Binding-site contacts:
Ligand atom C3 contacts residue PO41 of chain 1.B at 3.7 Å.
Ligand atom C1 contacts residue LEU136 of chain 1.A at 4.0 Å (hydrophobic).
Ligand atom C4 contacts residue SER674 of chain 1.A at 4.1 Å.
Ligand atom C4 contacts residue GLY675 of chain 1.A at 3.8 Å.
Ligand atom C4 contacts residue ASN484 of chain 1.A at 4.1 Å.
Ligand atom C5 contacts residue PO41 of chain 1.B at 3.6 Å.
Ligand atom O4 contacts residue SER674 of chain 1.A at 3.6 Å.
Ligand atom C3 contacts residue GLU672 of chain 1.A at 3.3 Å.
Ligand atom C3 contacts residue GLY675 of chain 1.A at 3.8 Å.
Ligand atom C1 contacts residue PO41 of chain 1.B at 3.3 Å.
Ligand atom O6 contacts residue LEU139 of chain 1.A at 3.8 Å.
Ligand atom O6 contacts residue HIS377 of chain 1.A at 2.8 Å (h-bond).
Ligand atom C6 contacts residue HIS377 of chain 1.A at 3.5 Å.
Ligand atom N contacts residue HIS377 of chain 1.A at 3.8 Å.
Ligand atom C6 contacts residue LEU136 of chain 1.A at 4.0 Å (hydrophobic).
Ligand atom O3 contacts residue ALA673 of chain 1.A at 3.3 Å (h-bond).
Ligand atom O4 contacts residue GLY675 of chain 1.A at 2.8 Å (h-bond).
Ligand atom C3 contacts residue SER674 of chain 1.A at 4.1 Å.
Ligand atom C5 contacts residue HIS377 of chain 1.A at 4.2 Å.
Ligand atom C6 contacts residue LEU139 of chain 1.A at 4.0 Å (hydrophobic).
Ligand atom O6 contacts residue ASN484 of chain 1.A at 2.9 Å (h-bond).
Ligand atom N contacts residue PO41 of chain 1.B at 2.6 Å (h-bond).
Ligand atom O6 contacts residue VAL455 of chain 1.A at 3.7 Å.
Ligand atom C5 contacts residue LEU136 of chain 1.A at 4.0 Å (hydrophobic).
Ligand atom C5 contacts residue ASN484 of chain 1.A at 4.4 Å.
Ligand atom C6 contacts residue ASN484 of chain 1.A at 3.5 Å.
Ligand atom C4 contacts residue PO41 of chain 1.B at 4.3 Å.
Ligand atom C2 contacts residue GLU672 of chain 1.A at 3.7 Å.
Ligand atom C5 contacts residue GLY135 of chain 1.A at 4.0 Å.
Ligand atom C6 contacts residue GLY135 of chain 1.A at 3.9 Å.
Ligand atom O4 contacts residue ASN484 of chain 1.A at 3.5 Å (h-bond).
Ligand atom O3 contacts residue GLY675 of chain 1.A at 3.0 Å (h-bond).
Ligand atom O4 contacts residue THR676 of chain 1.A at 4.0 Å.
Ligand atom C2 contacts residue HIS377 of chain 1.A at 3.5 Å.
Ligand atom C2 contacts residue TYR573 of chain 1.A at 4.2 Å (hydrophobic).
Ligand atom C2 contacts residue ALA673 of chain 1.A at 4.3 Å (hydrophobic).
Ligand atom C2 contacts residue PO41 of chain 1.B at 3.5 Å.
Ligand atom C1 contacts residue HIS377 of chain 1.A at 3.8 Å.
Ligand atom O3 contacts residue SER674 of chain 1.A at 2.9 Å (h-bond).
Ligand atom O3 contacts residue GLU672 of chain 1.A at 2.7 Å (salt-bridge).

A small-molecule ligand and the protein it binds are described below.
Small molecule (SMILES): OC[C@H]1CNC[C@@H](O)[C@@H]1O

Sequence of chain 1.A:
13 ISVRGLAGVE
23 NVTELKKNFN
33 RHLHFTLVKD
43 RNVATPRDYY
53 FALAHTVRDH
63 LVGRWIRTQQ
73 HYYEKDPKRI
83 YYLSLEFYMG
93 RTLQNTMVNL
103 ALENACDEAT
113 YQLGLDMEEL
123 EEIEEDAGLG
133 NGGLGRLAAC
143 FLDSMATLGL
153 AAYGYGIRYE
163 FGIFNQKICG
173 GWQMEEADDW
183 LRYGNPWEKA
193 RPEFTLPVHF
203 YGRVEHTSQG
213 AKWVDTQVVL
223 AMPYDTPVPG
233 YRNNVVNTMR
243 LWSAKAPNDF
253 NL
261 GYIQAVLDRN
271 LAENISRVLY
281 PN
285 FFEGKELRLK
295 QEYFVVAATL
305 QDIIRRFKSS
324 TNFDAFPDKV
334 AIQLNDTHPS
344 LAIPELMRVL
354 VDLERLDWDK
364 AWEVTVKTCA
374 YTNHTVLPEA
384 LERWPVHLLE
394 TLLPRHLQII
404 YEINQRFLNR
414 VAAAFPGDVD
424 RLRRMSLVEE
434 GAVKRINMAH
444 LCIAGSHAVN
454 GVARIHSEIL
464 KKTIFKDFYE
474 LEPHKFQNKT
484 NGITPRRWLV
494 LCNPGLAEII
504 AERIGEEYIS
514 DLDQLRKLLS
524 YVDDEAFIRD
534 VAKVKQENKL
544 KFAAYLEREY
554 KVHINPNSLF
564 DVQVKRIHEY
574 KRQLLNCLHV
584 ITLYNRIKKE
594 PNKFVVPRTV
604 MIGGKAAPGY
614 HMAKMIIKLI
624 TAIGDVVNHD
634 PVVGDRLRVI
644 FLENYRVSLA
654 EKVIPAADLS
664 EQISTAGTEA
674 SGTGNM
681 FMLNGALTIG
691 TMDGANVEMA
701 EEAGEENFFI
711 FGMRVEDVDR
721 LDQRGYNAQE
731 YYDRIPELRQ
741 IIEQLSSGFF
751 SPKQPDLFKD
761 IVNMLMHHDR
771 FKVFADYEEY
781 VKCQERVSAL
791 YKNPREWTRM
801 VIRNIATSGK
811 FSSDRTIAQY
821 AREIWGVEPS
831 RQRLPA